Binding-site contacts:
Ligand atom C7 contacts residue THR121 of chain 1.F at 4.3 Å.
Ligand atom C8 contacts residue CYS33 of chain 1.F at 3.9 Å (hydrophobic).
Ligand atom N2 contacts residue THR121 of chain 1.F at 3.8 Å.
Ligand atom C8 contacts residue PHE34 of chain 1.F at 4.2 Å (hydrophobic).
Ligand atom C7 contacts residue GLN69 of chain 1.E at 3.9 Å.
Ligand atom C8 contacts residue THR121 of chain 1.F at 3.8 Å.
Ligand atom C5 contacts residue ASN114 of chain 1.F at 3.6 Å.
Ligand atom O7 contacts residue LYS32 of chain 1.F at 3.5 Å (salt-bridge).
Ligand atom C3 contacts residue ASN114 of chain 1.F at 3.8 Å.
Ligand atom N2 contacts residue GLN69 of chain 1.E at 3.8 Å.
Ligand atom C4 contacts residue ASN114 of chain 1.F at 4.2 Å.
Ligand atom C1 contacts residue GLN69 of chain 1.E at 3.8 Å.
Ligand atom N2 contacts residue ASN114 of chain 1.F at 2.9 Å (h-bond).
Ligand atom O5 contacts residue ASN114 of chain 1.F at 2.3 Å (h-bond).
Ligand atom C2 contacts residue GLN69 of chain 1.E at 3.7 Å.
Ligand atom O7 contacts residue TYR112 of chain 1.F at 3.4 Å (h-bond).
Ligand atom O5 contacts residue GLN69 of chain 1.E at 4.4 Å.
Ligand atom O7 contacts residue GLN69 of chain 1.E at 3.9 Å.
Ligand atom C8 contacts residue TYR112 of chain 1.F at 3.5 Å (hydrophobic).
Ligand atom C2 contacts residue ASN114 of chain 1.F at 2.4 Å.
Ligand atom O5 contacts residue HIS115 of chain 1.F at 4.4 Å.
Ligand atom O7 contacts residue ASN114 of chain 1.F at 4.4 Å.
Ligand atom C7 contacts residue TYR112 of chain 1.F at 3.6 Å (hydrophobic).
Ligand atom C7 contacts residue ASN114 of chain 1.F at 3.9 Å.
Ligand atom C1 contacts residue ASN114 of chain 1.F at 1.4 Å.

Sequence of chain 1.E:
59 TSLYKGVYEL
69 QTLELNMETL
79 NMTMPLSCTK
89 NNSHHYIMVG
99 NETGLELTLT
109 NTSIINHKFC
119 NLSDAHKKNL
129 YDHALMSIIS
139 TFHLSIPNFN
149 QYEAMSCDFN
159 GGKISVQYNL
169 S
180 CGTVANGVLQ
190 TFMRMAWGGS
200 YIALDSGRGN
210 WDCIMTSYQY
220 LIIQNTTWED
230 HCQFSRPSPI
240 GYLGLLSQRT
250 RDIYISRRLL

A protein and the small-molecule ligand that binds it are described below.
Small molecule (SMILES): CC(=O)N[C@H]1[C@H](O[C@H]2[C@H](O)[C@@H](NC(C)=O)CO[C@@H]2CO)O[C@H](CO)[C@@H](O)[C@@H]1O

Sequence of chain 1.F:
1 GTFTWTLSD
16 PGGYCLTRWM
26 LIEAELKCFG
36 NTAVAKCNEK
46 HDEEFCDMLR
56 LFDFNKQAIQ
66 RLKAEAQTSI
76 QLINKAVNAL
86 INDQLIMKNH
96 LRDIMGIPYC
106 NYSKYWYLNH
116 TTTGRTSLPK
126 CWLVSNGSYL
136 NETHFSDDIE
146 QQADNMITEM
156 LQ